Sequence of chain 3.B:
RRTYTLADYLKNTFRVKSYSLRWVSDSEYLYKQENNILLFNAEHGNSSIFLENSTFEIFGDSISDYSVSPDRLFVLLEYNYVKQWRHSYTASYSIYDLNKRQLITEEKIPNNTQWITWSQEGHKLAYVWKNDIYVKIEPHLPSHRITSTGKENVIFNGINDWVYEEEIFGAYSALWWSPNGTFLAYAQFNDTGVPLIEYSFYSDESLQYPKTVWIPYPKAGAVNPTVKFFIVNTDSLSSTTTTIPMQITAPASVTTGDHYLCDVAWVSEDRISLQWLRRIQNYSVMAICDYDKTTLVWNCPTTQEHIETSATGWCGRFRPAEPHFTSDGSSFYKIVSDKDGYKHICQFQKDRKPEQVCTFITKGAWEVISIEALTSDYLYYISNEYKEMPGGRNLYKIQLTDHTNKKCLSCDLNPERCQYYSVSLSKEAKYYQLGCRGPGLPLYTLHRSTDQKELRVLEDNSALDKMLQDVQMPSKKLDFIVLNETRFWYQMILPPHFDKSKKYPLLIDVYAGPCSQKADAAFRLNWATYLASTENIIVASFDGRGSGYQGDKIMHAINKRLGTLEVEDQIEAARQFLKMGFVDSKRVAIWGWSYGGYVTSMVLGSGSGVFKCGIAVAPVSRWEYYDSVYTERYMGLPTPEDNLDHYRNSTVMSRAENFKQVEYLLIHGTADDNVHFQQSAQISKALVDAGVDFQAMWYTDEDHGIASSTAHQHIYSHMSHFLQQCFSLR

Binding-site contacts:
Ligand atom O6 contacts residue ASN46 of chain 3.B at 3.7 Å.
Ligand atom O6 contacts residue SER48 of chain 3.B at 4.1 Å.
Ligand atom C2 contacts residue ASN46 of chain 3.B at 2.5 Å.
Ligand atom C4 contacts residue ASN46 of chain 3.B at 3.9 Å.
Ligand atom O5 contacts residue ASN46 of chain 3.B at 2.4 Å (h-bond).
Ligand atom C5 contacts residue SER47 of chain 3.B at 4.2 Å.
Ligand atom C7 contacts residue ASN46 of chain 3.B at 3.4 Å.
Ligand atom C1 contacts residue ASN41 of chain 3.B at 4.1 Å.
Ligand atom C6 contacts residue SER48 of chain 3.B at 4.3 Å.
Ligand atom O6 contacts residue LEU39 of chain 3.B at 4.1 Å.
Ligand atom C8 contacts residue ASN46 of chain 3.B at 4.4 Å.
Ligand atom C6 contacts residue SER47 of chain 3.B at 3.6 Å.
Ligand atom O5 contacts residue ASN41 of chain 3.B at 3.8 Å.
Ligand atom C6 contacts residue ASN46 of chain 3.B at 3.9 Å.
Ligand atom O7 contacts residue ASN46 of chain 3.B at 3.9 Å.
Ligand atom C5 contacts residue ASN46 of chain 3.B at 3.1 Å.
Ligand atom O6 contacts residue SER47 of chain 3.B at 3.0 Å (h-bond).
Ligand atom C3 contacts residue ASN46 of chain 3.B at 3.4 Å.
Ligand atom O6 contacts residue ASN41 of chain 3.B at 4.1 Å.
Ligand atom C1 contacts residue ASN46 of chain 3.B at 1.5 Å.
Ligand atom O6 contacts residue GLU28 of chain 3.B at 4.4 Å.
Ligand atom N2 contacts residue ASN46 of chain 3.B at 2.8 Å (h-bond).

A small-molecule ligand and the protein it binds are described below.
Small molecule (SMILES): CC(=O)N[C@@H]1[C@@H](O)[C@H](O)[C@@H](CO)O[C@H]1O